This protein binds this small molecule.
Small molecule (SMILES): O=C(NCCCS)[C@@H]1CN(Cc2ccc(F)cc2)CCN1

Sequence of chain 1.A:
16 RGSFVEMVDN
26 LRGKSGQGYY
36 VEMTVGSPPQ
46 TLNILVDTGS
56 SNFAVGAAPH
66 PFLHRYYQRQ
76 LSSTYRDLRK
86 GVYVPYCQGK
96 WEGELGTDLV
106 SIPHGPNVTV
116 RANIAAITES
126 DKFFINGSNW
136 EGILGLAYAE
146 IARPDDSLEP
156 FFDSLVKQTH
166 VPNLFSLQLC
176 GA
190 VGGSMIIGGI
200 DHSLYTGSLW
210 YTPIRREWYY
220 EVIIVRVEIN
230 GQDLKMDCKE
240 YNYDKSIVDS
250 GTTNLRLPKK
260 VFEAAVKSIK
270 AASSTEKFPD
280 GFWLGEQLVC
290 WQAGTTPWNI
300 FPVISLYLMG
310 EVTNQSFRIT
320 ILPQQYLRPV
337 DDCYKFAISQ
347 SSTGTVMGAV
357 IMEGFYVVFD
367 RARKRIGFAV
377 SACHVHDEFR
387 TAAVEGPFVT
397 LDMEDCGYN

Binding-site contacts:
Ligand atom N8 contacts residue THR251 of chain 1.A at 4.1 Å.
Ligand atom C7 contacts residue THR251 of chain 1.A at 4.0 Å.
Ligand atom N6 contacts residue THR252 of chain 1.A at 3.5 Å (h-bond).
Ligand atom C12 contacts residue CYS92 of chain 1.A at 3.3 Å (hydrophobic).
Ligand atom C21 contacts residue PHE128 of chain 1.A at 4.1 Å (hydrophobic).
Ligand atom C23 contacts residue LEU50 of chain 1.A at 3.7 Å (hydrophobic).
Ligand atom C12 contacts residue ARG255 of chain 1.A at 4.1 Å.
Ligand atom C7 contacts residue TYR91 of chain 1.A at 3.8 Å (hydrophobic).
Ligand atom S13 contacts residue CYS92 of chain 1.A at 2.0 Å (h-bond).
Ligand atom C18 contacts residue ILE130 of chain 1.A at 3.7 Å (hydrophobic).
Ligand atom C11 contacts residue CYS92 of chain 1.A at 3.4 Å (hydrophobic).
Ligand atom O9 contacts residue TYR91 of chain 1.A at 2.9 Å (h-bond).
Ligand atom F25 contacts residue TYR91 of chain 1.A at 3.5 Å.
Ligand atom C20 contacts residue TYR91 of chain 1.A at 4.0 Å (hydrophobic).
Ligand atom C4 contacts residue THR252 of chain 1.A at 3.9 Å.
Ligand atom C24 contacts residue GLY250 of chain 1.A at 3.4 Å.
Ligand atom O9 contacts residue GLY250 of chain 1.A at 3.9 Å.
Ligand atom O9 contacts residue THR251 of chain 1.A at 3.4 Å.
Ligand atom C1 contacts residue THR252 of chain 1.A at 3.6 Å.
Ligand atom C21 contacts residue TYR91 of chain 1.A at 3.5 Å (hydrophobic).
Ligand atom F25 contacts residue ILE138 of chain 1.A at 3.1 Å.
Ligand atom C20 contacts residue TRP135 of chain 1.A at 3.9 Å (hydrophobic).
Ligand atom C20 contacts residue ILE130 of chain 1.A at 3.9 Å (hydrophobic).
Ligand atom C19 contacts residue LEU50 of chain 1.A at 4.0 Å (hydrophobic).
Ligand atom C24 contacts residue LEU50 of chain 1.A at 3.8 Å (hydrophobic).
Ligand atom C10 contacts residue CYS92 of chain 1.A at 3.8 Å (hydrophobic).
Ligand atom C2 contacts residue THR252 of chain 1.A at 3.5 Å.
Ligand atom C4 contacts residue GLY250 of chain 1.A at 3.3 Å.
Ligand atom C2 contacts residue GLN32 of chain 1.A at 4.1 Å.
Ligand atom F25 contacts residue PHE128 of chain 1.A at 3.5 Å.
Ligand atom C19 contacts residue TYR91 of chain 1.A at 4.0 Å (hydrophobic).
Ligand atom C22 contacts residue TYR91 of chain 1.A at 3.4 Å (hydrophobic).
Ligand atom C4 contacts residue TYR91 of chain 1.A at 4.0 Å (hydrophobic).
Ligand atom N3 contacts residue ILE130 of chain 1.A at 4.0 Å.
Ligand atom C2 contacts residue ILE130 of chain 1.A at 4.0 Å (hydrophobic).
Ligand atom C18 contacts residue GLY250 of chain 1.A at 4.0 Å.
Ligand atom C23 contacts residue TYR91 of chain 1.A at 3.2 Å (hydrophobic).
Ligand atom C24 contacts residue TYR91 of chain 1.A at 3.5 Å (hydrophobic).
Ligand atom C1 contacts residue GLY31 of chain 1.A at 3.7 Å.
Ligand atom C2 contacts residue GLY31 of chain 1.A at 3.3 Å.